Sequence of chain 1.A:
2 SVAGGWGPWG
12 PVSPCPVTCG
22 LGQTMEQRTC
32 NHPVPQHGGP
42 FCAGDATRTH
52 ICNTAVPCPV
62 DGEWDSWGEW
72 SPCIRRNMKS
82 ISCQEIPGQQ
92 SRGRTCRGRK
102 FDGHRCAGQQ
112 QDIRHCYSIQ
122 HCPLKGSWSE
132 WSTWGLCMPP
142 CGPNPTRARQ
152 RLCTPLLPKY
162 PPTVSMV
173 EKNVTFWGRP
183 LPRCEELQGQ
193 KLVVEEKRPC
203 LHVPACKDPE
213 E

A protein and the small-molecule ligand that binds it are described below.
Small molecule (SMILES): OC[C@H]1O[C@H](O)[C@@H](O)[C@@H](O)[C@@H]1O

Binding-site contacts:
Ligand atom O5 contacts residue ARG93 of chain 1.A at 3.0 Å (salt-bridge).
Ligand atom C5 contacts residue TRP68 of chain 1.A at 3.7 Å (hydrophobic).
Ligand atom C2 contacts residue TRP68 of chain 1.A at 2.5 Å (hydrophobic).
Ligand atom C6 contacts residue TRP68 of chain 1.A at 4.3 Å (hydrophobic).
Ligand atom C1 contacts residue TRP68 of chain 1.A at 1.5 Å (hydrophobic).
Ligand atom O2 contacts residue TRP68 of chain 1.A at 3.0 Å (h-bond).
Ligand atom C4 contacts residue TRP68 of chain 1.A at 4.3 Å (hydrophobic).
Ligand atom O6 contacts residue ARG93 of chain 1.A at 2.8 Å (salt-bridge).
Ligand atom C3 contacts residue TRP68 of chain 1.A at 3.9 Å (hydrophobic).
Ligand atom C6 contacts residue ARG93 of chain 1.A at 3.5 Å.
Ligand atom O3 contacts residue SER67 of chain 1.A at 3.9 Å.
Ligand atom O2 contacts residue ASP66 of chain 1.A at 4.5 Å.
Ligand atom O5 contacts residue TRP68 of chain 1.A at 2.4 Å.
Ligand atom O2 contacts residue SER67 of chain 1.A at 3.6 Å (h-bond).
Ligand atom C5 contacts residue ARG93 of chain 1.A at 3.8 Å.
Ligand atom C1 contacts residue ARG93 of chain 1.A at 3.8 Å.